A protein and the small-molecule ligand that binds it are described below.
Small molecule (SMILES): CC(=O)N[C@@H]1[C@@H](O)[C@H](O)[C@@H](CO)O[C@H]1O

Sequence of chain 1.A:
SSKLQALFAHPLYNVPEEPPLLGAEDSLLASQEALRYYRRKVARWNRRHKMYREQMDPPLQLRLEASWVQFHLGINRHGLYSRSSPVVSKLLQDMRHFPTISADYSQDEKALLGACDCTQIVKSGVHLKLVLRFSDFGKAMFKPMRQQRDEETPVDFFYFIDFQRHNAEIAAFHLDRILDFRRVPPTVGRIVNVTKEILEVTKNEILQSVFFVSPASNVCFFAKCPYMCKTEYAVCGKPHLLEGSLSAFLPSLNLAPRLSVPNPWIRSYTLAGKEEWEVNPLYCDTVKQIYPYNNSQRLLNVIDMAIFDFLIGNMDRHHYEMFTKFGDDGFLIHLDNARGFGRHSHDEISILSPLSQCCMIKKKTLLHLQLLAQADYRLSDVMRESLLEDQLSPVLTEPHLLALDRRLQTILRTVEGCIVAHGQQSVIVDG

Binding-site contacts:
Ligand atom O7 contacts residue ASN300 of chain 1.A at 4.4 Å.
Ligand atom C5 contacts residue TYR297 of chain 1.A at 3.8 Å (hydrophobic).
Ligand atom C8 contacts residue ASN301 of chain 1.A at 4.0 Å.
Ligand atom C3 contacts residue ASN300 of chain 1.A at 3.7 Å.
Ligand atom C6 contacts residue TYR297 of chain 1.A at 4.2 Å (hydrophobic).
Ligand atom C2 contacts residue ASN300 of chain 1.A at 2.4 Å.
Ligand atom C8 contacts residue ASN300 of chain 1.A at 4.4 Å.
Ligand atom C5 contacts residue ASN300 of chain 1.A at 3.8 Å.
Ligand atom O5 contacts residue ASN300 of chain 1.A at 2.7 Å (h-bond).
Ligand atom O5 contacts residue TYR297 of chain 1.A at 4.1 Å.
Ligand atom C7 contacts residue ASN300 of chain 1.A at 3.6 Å.
Ligand atom N2 contacts residue ASN300 of chain 1.A at 2.5 Å (h-bond).
Ligand atom C1 contacts residue ASN300 of chain 1.A at 1.5 Å.
Ligand atom C1 contacts residue TYR297 of chain 1.A at 4.3 Å (hydrophobic).
Ligand atom C4 contacts residue ASN300 of chain 1.A at 4.3 Å.